Sequence of chain 1.B:
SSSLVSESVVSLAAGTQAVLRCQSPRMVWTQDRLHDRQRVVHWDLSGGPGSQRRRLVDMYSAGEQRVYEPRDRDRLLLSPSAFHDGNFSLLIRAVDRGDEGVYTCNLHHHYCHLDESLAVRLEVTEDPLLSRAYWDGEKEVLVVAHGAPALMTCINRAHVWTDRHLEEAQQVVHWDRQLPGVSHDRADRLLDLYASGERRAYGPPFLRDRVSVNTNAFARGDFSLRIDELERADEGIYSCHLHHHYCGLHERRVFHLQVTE

The small molecule below binds the protein below.
Small molecule (SMILES): CC(=O)N[C@@H]1[C@@H](O)[C@H](O)[C@@H](CO)O[C@H]1O

Sequence of chain 1.I:
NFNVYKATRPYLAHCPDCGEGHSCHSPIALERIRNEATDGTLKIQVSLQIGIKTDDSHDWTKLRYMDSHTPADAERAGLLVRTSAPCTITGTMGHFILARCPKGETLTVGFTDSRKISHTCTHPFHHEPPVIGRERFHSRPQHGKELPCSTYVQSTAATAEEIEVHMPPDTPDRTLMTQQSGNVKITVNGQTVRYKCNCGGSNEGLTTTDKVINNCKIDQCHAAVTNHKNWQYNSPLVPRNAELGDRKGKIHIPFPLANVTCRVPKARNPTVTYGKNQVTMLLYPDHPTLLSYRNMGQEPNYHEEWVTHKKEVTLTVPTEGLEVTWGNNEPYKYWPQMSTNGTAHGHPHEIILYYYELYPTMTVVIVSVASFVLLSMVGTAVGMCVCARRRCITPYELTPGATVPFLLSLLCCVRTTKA

Sequence of chain 1.H:
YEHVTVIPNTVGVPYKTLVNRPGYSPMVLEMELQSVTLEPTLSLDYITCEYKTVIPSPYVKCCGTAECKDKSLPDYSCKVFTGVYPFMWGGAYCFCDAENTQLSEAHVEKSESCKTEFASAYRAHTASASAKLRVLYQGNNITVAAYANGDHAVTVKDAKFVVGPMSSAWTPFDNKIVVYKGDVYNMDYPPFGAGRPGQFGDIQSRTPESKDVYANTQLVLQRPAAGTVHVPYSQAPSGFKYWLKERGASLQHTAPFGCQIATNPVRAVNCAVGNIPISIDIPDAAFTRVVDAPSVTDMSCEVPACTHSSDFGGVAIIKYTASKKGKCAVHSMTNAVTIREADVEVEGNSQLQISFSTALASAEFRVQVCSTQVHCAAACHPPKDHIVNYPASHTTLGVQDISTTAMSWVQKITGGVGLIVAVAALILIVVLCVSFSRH

Binding-site contacts:
Ligand atom O5 contacts residue ASN259 of chain 1.I at 2.3 Å (h-bond).
Ligand atom C4 contacts residue ASN259 of chain 1.I at 4.1 Å.
Ligand atom C1 contacts residue ASN259 of chain 1.I at 1.4 Å.
Ligand atom C8 contacts residue GLU198 of chain 1.B at 4.1 Å.
Ligand atom O5 contacts residue THR116 of chain 1.H at 4.3 Å.
Ligand atom C4 contacts residue LYS115 of chain 1.H at 4.5 Å.
Ligand atom C8 contacts residue ASN259 of chain 1.I at 4.4 Å.
Ligand atom N2 contacts residue ASN259 of chain 1.I at 3.0 Å (h-bond).
Ligand atom C5 contacts residue ASN259 of chain 1.I at 3.6 Å.
Ligand atom O6 contacts residue LYS115 of chain 1.H at 3.7 Å.
Ligand atom O7 contacts residue LYS181 of chain 1.H at 4.1 Å.
Ligand atom C3 contacts residue ASN259 of chain 1.I at 3.8 Å.
Ligand atom C6 contacts residue LYS115 of chain 1.H at 4.3 Å.
Ligand atom O6 contacts residue ASN259 of chain 1.I at 4.5 Å.
Ligand atom O7 contacts residue ASN259 of chain 1.I at 2.8 Å (h-bond).
Ligand atom C7 contacts residue ASN259 of chain 1.I at 3.1 Å.
Ligand atom O6 contacts residue THR116 of chain 1.H at 3.5 Å.
Ligand atom C2 contacts residue ASN259 of chain 1.I at 2.4 Å.